A small-molecule ligand and the protein it binds are described below.
Small molecule (SMILES): COc1ccc(OCc2ccc(COc3c(Cl)cccc3Cl)cc2)c(Cl)c1

Sequence of chain 35.E:
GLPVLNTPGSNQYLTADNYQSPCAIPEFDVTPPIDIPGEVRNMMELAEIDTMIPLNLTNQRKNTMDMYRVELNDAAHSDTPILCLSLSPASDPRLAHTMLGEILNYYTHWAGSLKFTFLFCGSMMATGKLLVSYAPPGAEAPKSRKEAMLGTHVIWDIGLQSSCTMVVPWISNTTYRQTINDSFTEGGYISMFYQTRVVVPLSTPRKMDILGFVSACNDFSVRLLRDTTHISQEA

Binding-site contacts:
Ligand atom C9 contacts residue VAL176 of chain 31.B at 3.6 Å (hydrophobic).
Ligand atom C20 contacts residue ILE171 of chain 31.B at 3.8 Å (hydrophobic).
Ligand atom C3 contacts residue MET109 of chain 31.B at 3.7 Å (hydrophobic).
Ligand atom CL3 contacts residue LEU217 of chain 31.B at 3.8 Å.
Ligand atom O2 contacts residue VAL173 of chain 31.B at 3.4 Å.
Ligand atom CL2 contacts residue ALA24 of chain 35.E at 3.5 Å.
Ligand atom C2 contacts residue PHE214 of chain 31.B at 3.6 Å (hydrophobic).
Ligand atom C13 contacts residue MET109 of chain 31.B at 3.4 Å (hydrophobic).
Ligand atom C9 contacts residue PHE214 of chain 31.B at 3.7 Å (hydrophobic).
Ligand atom C14 contacts residue TYR136 of chain 31.B at 3.5 Å (hydrophobic).
Ligand atom C12 contacts residue PHE111 of chain 31.B at 3.8 Å (hydrophobic).
Ligand atom C17 contacts residue TYR136 of chain 31.B at 3.7 Å (hydrophobic).
Ligand atom C8 contacts residue MET109 of chain 31.B at 3.4 Å (hydrophobic).
Ligand atom O3 contacts residue TYR89 of chain 31.B at 3.6 Å.
Ligand atom C12 contacts residue ILE87 of chain 31.B at 3.8 Å (hydrophobic).
Ligand atom C21 contacts residue TYR182 of chain 31.B at 3.8 Å (hydrophobic).
Ligand atom CL3 contacts residue PHE111 of chain 31.B at 3.8 Å.
Ligand atom C21 contacts residue HIS184 of chain 31.B at 3.6 Å.
Ligand atom C13 contacts residue ILE87 of chain 31.B at 3.7 Å (hydrophobic).
Ligand atom C10 contacts residue TYR136 of chain 31.B at 3.5 Å (hydrophobic).
Ligand atom CL2 contacts residue ILE25 of chain 35.E at 3.4 Å.
Ligand atom C4 contacts residue MET109 of chain 31.B at 3.8 Å (hydrophobic).
Ligand atom C7 contacts residue MET109 of chain 31.B at 3.3 Å (hydrophobic).
Ligand atom C16 contacts residue TYR136 of chain 31.B at 3.8 Å (hydrophobic).
Ligand atom O1 contacts residue MET109 of chain 31.B at 3.7 Å.
Ligand atom C17 contacts residue ALA24 of chain 35.E at 3.7 Å (hydrophobic).
Ligand atom O3 contacts residue PHE107 of chain 31.B at 3.6 Å.
Ligand atom C11 contacts residue ILE87 of chain 31.B at 3.8 Å (hydrophobic).
Ligand atom O1 contacts residue PHE214 of chain 31.B at 3.8 Å.
Ligand atom CL2 contacts residue TYR136 of chain 31.B at 3.6 Å.
Ligand atom C1 contacts residue TYR182 of chain 31.B at 3.8 Å (hydrophobic).
Ligand atom O1 contacts residue ILE87 of chain 31.B at 3.7 Å.
Ligand atom C6 contacts residue TYR89 of chain 31.B at 3.7 Å (hydrophobic).
Ligand atom C16 contacts residue ALA24 of chain 35.E at 3.8 Å (hydrophobic).
Ligand atom C13 contacts residue PHE111 of chain 31.B at 3.7 Å (hydrophobic).
Ligand atom C5 contacts residue TYR89 of chain 31.B at 3.5 Å (hydrophobic).
Ligand atom C19 contacts residue LEU217 of chain 31.B at 3.8 Å (hydrophobic).
Ligand atom C21 contacts residue SER105 of chain 31.B at 3.8 Å.
Ligand atom C20 contacts residue LEU217 of chain 31.B at 3.8 Å (hydrophobic).
Ligand atom C7 contacts residue PHE214 of chain 31.B at 3.5 Å (hydrophobic).

Sequence of chain 31.B:
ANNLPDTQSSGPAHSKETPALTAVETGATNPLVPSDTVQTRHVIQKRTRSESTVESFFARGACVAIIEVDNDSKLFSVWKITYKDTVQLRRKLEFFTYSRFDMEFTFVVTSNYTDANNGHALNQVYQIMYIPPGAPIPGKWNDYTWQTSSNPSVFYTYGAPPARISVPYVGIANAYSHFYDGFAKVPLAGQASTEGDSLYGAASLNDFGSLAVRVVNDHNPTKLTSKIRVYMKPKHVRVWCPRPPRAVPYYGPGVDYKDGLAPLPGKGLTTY